Binding-site contacts:
Ligand atom O4 contacts residue ASP55 of chain 1.A at 2.7 Å (salt-bridge).
Ligand atom C6 contacts residue ARG165 of chain 1.A at 3.5 Å.
Ligand atom C4 contacts residue ASP55 of chain 1.A at 3.3 Å.
Ligand atom O1 contacts residue VAL219 of chain 1.A at 3.2 Å.
Ligand atom O4 contacts residue TRP112 of chain 1.A at 3.6 Å.
Ligand atom O3 contacts residue ASN369 of chain 1.A at 2.7 Å (h-bond).
Ligand atom O6 contacts residue ARG165 of chain 1.A at 3.1 Å (salt-bridge).
Ligand atom O2 contacts residue TRP112 of chain 1.A at 3.4 Å.
Ligand atom C2 contacts residue ASN163 of chain 1.A at 3.6 Å.
Ligand atom O2 contacts residue SER278 of chain 1.A at 3.6 Å.
Ligand atom C1 contacts residue TRP298 of chain 1.A at 3.8 Å (hydrophobic).
Ligand atom O4 contacts residue ASN369 of chain 1.A at 3.2 Å (h-bond).
Ligand atom C5 contacts residue TRP298 of chain 1.A at 3.6 Å (hydrophobic).
Ligand atom O5 contacts residue GLN217 of chain 1.A at 3.4 Å (h-bond).
Ligand atom O4 contacts residue ASN277 of chain 1.A at 3.0 Å (h-bond).
Ligand atom O2 contacts residue ASN333 of chain 1.A at 2.6 Å (h-bond).
Ligand atom C6 contacts residue TRP51 of chain 1.A at 3.8 Å (hydrophobic).
Ligand atom O5 contacts residue TRP51 of chain 1.A at 3.4 Å (h-bond).
Ligand atom C3 contacts residue TRP112 of chain 1.A at 3.8 Å (hydrophobic).
Ligand atom O3 contacts residue TRP112 of chain 1.A at 3.7 Å.
Ligand atom C2 contacts residue ASN277 of chain 1.A at 3.5 Å.
Ligand atom O2 contacts residue TRP51 of chain 1.A at 2.9 Å (h-bond).
Ligand atom C6 contacts residue TRP112 of chain 1.A at 3.7 Å (hydrophobic).
Ligand atom O6 contacts residue TRP112 of chain 1.A at 3.6 Å (h-bond).
Ligand atom C3 contacts residue ASN369 of chain 1.A at 3.7 Å.
Ligand atom O3 contacts residue HIS221 of chain 1.A at 3.8 Å.
Ligand atom O3 contacts residue ASN163 of chain 1.A at 2.9 Å (h-bond).
Ligand atom O2 contacts residue GLN217 of chain 1.A at 3.4 Å (h-bond).
Ligand atom C3 contacts residue ASN163 of chain 1.A at 3.3 Å.
Ligand atom C2 contacts residue HIS221 of chain 1.A at 3.7 Å.
Ligand atom C6 contacts residue ASN277 of chain 1.A at 3.8 Å.
Ligand atom C2 contacts residue ASN333 of chain 1.A at 3.5 Å.
Ligand atom O3 contacts residue TRP51 of chain 1.A at 3.6 Å.
Ligand atom O6 contacts residue TRP112 of chain 1.A at 3.6 Å.
Ligand atom O2 contacts residue ASN277 of chain 1.A at 2.6 Å (h-bond).
Ligand atom C3 contacts residue TRP298 of chain 1.A at 3.5 Å (hydrophobic).
Ligand atom O4 contacts residue TRP298 of chain 1.A at 3.3 Å.
Ligand atom C4 contacts residue TRP51 of chain 1.A at 3.8 Å (hydrophobic).
Ligand atom O3 contacts residue ASN333 of chain 1.A at 2.8 Å (h-bond).
Ligand atom C6 contacts residue ASP55 of chain 1.A at 3.5 Å.

Sequence of chain 1.A:
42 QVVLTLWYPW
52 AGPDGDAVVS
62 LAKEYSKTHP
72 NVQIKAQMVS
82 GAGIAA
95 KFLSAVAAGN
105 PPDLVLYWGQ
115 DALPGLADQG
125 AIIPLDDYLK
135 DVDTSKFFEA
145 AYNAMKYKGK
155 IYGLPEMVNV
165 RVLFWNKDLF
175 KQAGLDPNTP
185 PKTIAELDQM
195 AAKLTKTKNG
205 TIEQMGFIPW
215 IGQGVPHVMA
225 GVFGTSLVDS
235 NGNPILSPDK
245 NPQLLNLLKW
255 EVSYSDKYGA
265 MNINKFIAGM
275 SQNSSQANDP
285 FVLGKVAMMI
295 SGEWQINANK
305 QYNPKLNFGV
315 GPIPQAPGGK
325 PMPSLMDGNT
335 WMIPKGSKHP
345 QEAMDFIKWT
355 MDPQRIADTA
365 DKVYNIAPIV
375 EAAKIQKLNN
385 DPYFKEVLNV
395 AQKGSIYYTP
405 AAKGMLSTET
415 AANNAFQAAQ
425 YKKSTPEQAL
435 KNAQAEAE

The small molecule below binds the protein below.
Small molecule (SMILES): OC[C@H]1O[C@@H](O[C@H]2[C@H](O)[C@H](O)[C@H](O[C@H]3[C@H](O)[C@H](O)[C@@H](O)O[C@@H]3CO)O[C@@H]2CO)[C@@H](O)[C@@H](O)[C@@H]1O